The protein below binds the small molecule below.
Small molecule (SMILES): CC(=O)N[C@@H]1[C@@H](O)[C@H](O)[C@@H](CO)O[C@H]1O

Binding-site contacts:
Ligand atom C5 contacts residue ASP256 of chain 1.C at 4.5 Å.
Ligand atom O6 contacts residue ARG272 of chain 1.C at 3.2 Å.
Ligand atom O6 contacts residue GLY271 of chain 1.C at 4.4 Å.
Ligand atom C5 contacts residue THR270 of chain 1.C at 4.3 Å.
Ligand atom C8 contacts residue GLU229 of chain 1.C at 4.1 Å.
Ligand atom O7 contacts residue PRO230 of chain 1.C at 3.6 Å.
Ligand atom C6 contacts residue ARG272 of chain 1.C at 4.0 Å.
Ligand atom C8 contacts residue PRO230 of chain 1.C at 3.6 Å (hydrophobic).
Ligand atom C6 contacts residue ASP256 of chain 1.C at 4.0 Å.
Ligand atom C2 contacts residue SER255 of chain 1.C at 4.4 Å.
Ligand atom C4 contacts residue ASN259 of chain 1.C at 4.2 Å.
Ligand atom N2 contacts residue ASN259 of chain 1.C at 2.7 Å (h-bond).
Ligand atom C8 contacts residue ASN259 of chain 1.C at 3.8 Å.
Ligand atom O5 contacts residue THR270 of chain 1.C at 3.8 Å.
Ligand atom C5 contacts residue ASN259 of chain 1.C at 3.7 Å.
Ligand atom O5 contacts residue SER255 of chain 1.C at 4.4 Å.
Ligand atom O5 contacts residue ASP256 of chain 1.C at 3.6 Å (salt-bridge).
Ligand atom C2 contacts residue ASN259 of chain 1.C at 2.5 Å.
Ligand atom O6 contacts residue ASP256 of chain 1.C at 2.7 Å (salt-bridge).
Ligand atom C7 contacts residue PRO230 of chain 1.C at 3.8 Å (hydrophobic).
Ligand atom C1 contacts residue THR270 of chain 1.C at 3.7 Å.
Ligand atom C1 contacts residue SER255 of chain 1.C at 4.1 Å.
Ligand atom C3 contacts residue ASN259 of chain 1.C at 3.8 Å.
Ligand atom C1 contacts residue ASN259 of chain 1.C at 1.4 Å.
Ligand atom C1 contacts residue GLY271 of chain 1.C at 4.1 Å.
Ligand atom C7 contacts residue ASN259 of chain 1.C at 3.6 Å.
Ligand atom O5 contacts residue ASN259 of chain 1.C at 2.4 Å (h-bond).
Ligand atom O5 contacts residue ARG272 of chain 1.C at 4.2 Å.
Ligand atom O5 contacts residue GLY271 of chain 1.C at 3.9 Å.

Sequence of chain 1.C:
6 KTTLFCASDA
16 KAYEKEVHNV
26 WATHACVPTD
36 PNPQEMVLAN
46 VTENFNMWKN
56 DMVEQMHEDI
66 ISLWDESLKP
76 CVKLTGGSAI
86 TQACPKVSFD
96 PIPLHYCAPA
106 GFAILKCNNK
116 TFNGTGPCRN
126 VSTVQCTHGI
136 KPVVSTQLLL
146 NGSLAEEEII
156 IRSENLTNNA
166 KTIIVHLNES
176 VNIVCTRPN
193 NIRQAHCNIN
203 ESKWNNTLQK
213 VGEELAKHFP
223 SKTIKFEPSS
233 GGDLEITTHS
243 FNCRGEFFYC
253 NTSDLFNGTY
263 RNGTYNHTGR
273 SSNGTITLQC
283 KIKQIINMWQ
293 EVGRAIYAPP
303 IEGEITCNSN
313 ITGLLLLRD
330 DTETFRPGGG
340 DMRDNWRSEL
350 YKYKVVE